Binding-site contacts:
Ligand atom CL contacts residue PHE96 of chain 1.A at 4.0 Å.
Ligand atom N3 contacts residue THR283 of chain 1.A at 3.5 Å.
Ligand atom C11 contacts residue VAL348 of chain 1.A at 3.8 Å (hydrophobic).
Ligand atom C2 contacts residue ALA279 of chain 1.A at 3.3 Å (hydrophobic).
Ligand atom C7 contacts residue VAL458 of chain 1.A at 4.5 Å (hydrophobic).
Ligand atom C8 contacts residue PHE278 of chain 1.A at 4.0 Å (hydrophobic).
Ligand atom C5 contacts residue ALA279 of chain 1.A at 3.1 Å (hydrophobic).
Ligand atom C9 contacts residue VAL458 of chain 1.A at 3.8 Å (hydrophobic).
Ligand atom C5 contacts residue HEM1 of chain 1.B at 3.1 Å.
Ligand atom C8 contacts residue VAL458 of chain 1.A at 3.4 Å (hydrophobic).
Ligand atom C4 contacts residue HEM1 of chain 1.B at 4.4 Å.
Ligand atom C5 contacts residue ILE344 of chain 1.A at 4.0 Å (hydrophobic).
Ligand atom N1 contacts residue HEM1 of chain 1.B at 2.2 Å.
Ligand atom C2 contacts residue HEM1 of chain 1.B at 3.3 Å.
Ligand atom C10 contacts residue ILE95 of chain 1.A at 4.2 Å (hydrophobic).
Ligand atom C4 contacts residue ILE344 of chain 1.A at 4.1 Å (hydrophobic).
Ligand atom C6 contacts residue VAL348 of chain 1.A at 4.1 Å (hydrophobic).
Ligand atom C9 contacts residue VAL348 of chain 1.A at 4.3 Å (hydrophobic).
Ligand atom C11 contacts residue ILE95 of chain 1.A at 4.2 Å (hydrophobic).
Ligand atom C5 contacts residue THR283 of chain 1.A at 3.3 Å.
Ligand atom CL contacts residue ILE82 of chain 1.A at 3.7 Å.
Ligand atom N3 contacts residue ILE344 of chain 1.A at 3.8 Å.
Ligand atom C11 contacts residue PHE278 of chain 1.A at 4.3 Å (hydrophobic).
Ligand atom CL contacts residue PHE278 of chain 1.A at 3.8 Å.
Ligand atom C4 contacts residue ALA279 of chain 1.A at 3.6 Å (hydrophobic).
Ligand atom C10 contacts residue VAL348 of chain 1.A at 3.9 Å (hydrophobic).
Ligand atom C9 contacts residue PHE278 of chain 1.A at 3.6 Å (hydrophobic).
Ligand atom C10 contacts residue PHE278 of chain 1.A at 3.7 Å (hydrophobic).
Ligand atom N1 contacts residue ALA279 of chain 1.A at 3.4 Å.
Ligand atom C10 contacts residue PHE96 of chain 1.A at 4.1 Å (hydrophobic).
Ligand atom CL contacts residue VAL458 of chain 1.A at 3.4 Å.
Ligand atom N3 contacts residue ALA279 of chain 1.A at 3.5 Å (h-bond).
Ligand atom C7 contacts residue ILE344 of chain 1.A at 4.4 Å (hydrophobic).
Ligand atom C6 contacts residue ALA279 of chain 1.A at 4.4 Å (hydrophobic).
Ligand atom C7 contacts residue VAL348 of chain 1.A at 4.4 Å (hydrophobic).
Ligand atom N3 contacts residue HEM1 of chain 1.B at 4.3 Å.

Sequence of chain 1.A:
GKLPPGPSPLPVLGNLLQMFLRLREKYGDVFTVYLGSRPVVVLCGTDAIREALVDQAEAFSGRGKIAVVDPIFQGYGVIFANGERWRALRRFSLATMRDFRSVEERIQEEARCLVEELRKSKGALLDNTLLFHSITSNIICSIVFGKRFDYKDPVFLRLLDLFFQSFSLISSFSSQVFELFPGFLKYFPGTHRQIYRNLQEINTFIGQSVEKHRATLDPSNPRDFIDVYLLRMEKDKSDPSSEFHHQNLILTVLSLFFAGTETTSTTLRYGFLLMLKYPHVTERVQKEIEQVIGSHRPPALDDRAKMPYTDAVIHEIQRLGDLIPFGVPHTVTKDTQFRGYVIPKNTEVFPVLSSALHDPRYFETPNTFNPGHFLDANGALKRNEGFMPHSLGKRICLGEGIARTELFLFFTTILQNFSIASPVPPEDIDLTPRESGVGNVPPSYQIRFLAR

The small molecule below binds the protein below.
Small molecule (SMILES): Clc1ccc(-c2cnc[nH]2)cc1